Binding-site contacts:
Ligand atom C3 contacts residue ASN351 of chain 1.A at 3.6 Å.
Ligand atom C7 contacts residue LEU348 of chain 1.A at 4.4 Å (hydrophobic).
Ligand atom C8 contacts residue LEU348 of chain 1.A at 3.6 Å (hydrophobic).
Ligand atom O5 contacts residue ASN351 of chain 1.A at 2.4 Å (h-bond).
Ligand atom O6 contacts residue ASN351 of chain 1.A at 3.9 Å.
Ligand atom O7 contacts residue LEU344 of chain 1.A at 3.4 Å.
Ligand atom C1 contacts residue ASN351 of chain 1.A at 1.4 Å.
Ligand atom C7 contacts residue GLN347 of chain 1.A at 3.7 Å.
Ligand atom O3 contacts residue ASN351 of chain 1.A at 3.7 Å.
Ligand atom C5 contacts residue GLN347 of chain 1.A at 4.0 Å.
Ligand atom C2 contacts residue ASN351 of chain 1.A at 2.5 Å.
Ligand atom N2 contacts residue ASN351 of chain 1.A at 3.4 Å (h-bond).
Ligand atom C7 contacts residue ASN351 of chain 1.A at 4.3 Å.
Ligand atom N2 contacts residue GLN347 of chain 1.A at 3.2 Å.
Ligand atom O7 contacts residue GLN347 of chain 1.A at 2.9 Å (h-bond).
Ligand atom C2 contacts residue GLN347 of chain 1.A at 4.3 Å.
Ligand atom O4 contacts residue GLN347 of chain 1.A at 3.1 Å (h-bond).
Ligand atom C6 contacts residue ASN351 of chain 1.A at 4.5 Å.
Ligand atom C5 contacts residue ASN351 of chain 1.A at 3.6 Å.
Ligand atom C8 contacts residue ASN351 of chain 1.A at 4.4 Å.
Ligand atom C4 contacts residue GLN347 of chain 1.A at 4.1 Å.
Ligand atom C1 contacts residue GLN347 of chain 1.A at 3.9 Å.
Ligand atom C4 contacts residue ASN351 of chain 1.A at 4.2 Å.

Sequence of chain 1.A:
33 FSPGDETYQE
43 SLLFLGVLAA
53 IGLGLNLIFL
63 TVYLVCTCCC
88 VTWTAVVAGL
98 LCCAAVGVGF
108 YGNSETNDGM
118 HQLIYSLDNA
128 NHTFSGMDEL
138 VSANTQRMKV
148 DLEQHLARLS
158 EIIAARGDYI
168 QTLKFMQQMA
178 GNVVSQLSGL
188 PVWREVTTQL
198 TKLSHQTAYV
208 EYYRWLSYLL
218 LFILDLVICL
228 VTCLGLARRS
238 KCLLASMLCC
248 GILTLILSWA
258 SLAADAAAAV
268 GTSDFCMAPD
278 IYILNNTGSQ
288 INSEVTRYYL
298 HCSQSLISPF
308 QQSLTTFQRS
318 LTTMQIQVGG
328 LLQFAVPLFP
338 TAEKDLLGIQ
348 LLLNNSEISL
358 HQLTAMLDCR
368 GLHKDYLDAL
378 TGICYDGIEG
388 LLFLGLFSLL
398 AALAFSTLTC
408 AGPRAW

This protein binds this small molecule.
Small molecule (SMILES): CC(=O)N[C@H]1[C@H](O[C@H]2[C@H](O)[C@@H](NC(C)=O)CO[C@@H]2CO)O[C@H](CO)[C@@H](O[C@@H]2O[C@H](CO)[C@@H](O)[C@H](O)[C@@H]2O)[C@@H]1O